Sequence of chain 1.A:
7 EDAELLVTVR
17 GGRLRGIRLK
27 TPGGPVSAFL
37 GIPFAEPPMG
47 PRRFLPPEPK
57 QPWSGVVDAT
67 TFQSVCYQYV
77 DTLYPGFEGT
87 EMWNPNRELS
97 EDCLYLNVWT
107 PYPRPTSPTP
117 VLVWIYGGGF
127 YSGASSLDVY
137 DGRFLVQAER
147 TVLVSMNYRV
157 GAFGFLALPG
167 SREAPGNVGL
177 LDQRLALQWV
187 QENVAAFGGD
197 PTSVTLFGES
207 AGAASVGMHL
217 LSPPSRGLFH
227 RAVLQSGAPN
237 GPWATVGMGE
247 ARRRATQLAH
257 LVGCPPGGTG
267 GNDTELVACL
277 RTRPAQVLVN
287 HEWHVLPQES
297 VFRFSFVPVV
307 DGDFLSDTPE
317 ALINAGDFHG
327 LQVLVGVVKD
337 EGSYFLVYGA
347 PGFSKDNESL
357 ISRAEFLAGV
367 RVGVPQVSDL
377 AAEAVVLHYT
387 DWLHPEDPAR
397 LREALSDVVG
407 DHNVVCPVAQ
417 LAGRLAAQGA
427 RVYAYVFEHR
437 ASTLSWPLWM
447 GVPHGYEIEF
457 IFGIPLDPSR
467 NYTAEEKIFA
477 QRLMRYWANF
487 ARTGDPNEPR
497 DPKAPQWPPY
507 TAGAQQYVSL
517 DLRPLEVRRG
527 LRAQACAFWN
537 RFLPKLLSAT

The protein below binds the small molecule below.
Small molecule (SMILES): NC(=O)c1cc[n+](CCCn2ccnc2/C=N/O)cc1

Binding-site contacts:
Ligand atom CAF contacts residue TYR75 of chain 1.A at 3.4 Å (hydrophobic).
Ligand atom NAN contacts residue VX1 of chain 1.C at 4.0 Å.
Ligand atom CAK contacts residue TRP289 of chain 1.A at 4.0 Å (hydrophobic).
Ligand atom CAL contacts residue TRP289 of chain 1.A at 3.7 Å (hydrophobic).
Ligand atom NAS contacts residue TYR344 of chain 1.A at 4.0 Å.
Ligand atom CAK contacts residue TYR344 of chain 1.A at 3.5 Å (hydrophobic).
Ligand atom NAN contacts residue TYR344 of chain 1.A at 3.9 Å.
Ligand atom NAT contacts residue TRP289 of chain 1.A at 3.7 Å.
Ligand atom CAQ contacts residue TRP289 of chain 1.A at 4.2 Å (hydrophobic).
Ligand atom CAJ contacts residue TRP289 of chain 1.A at 4.1 Å (hydrophobic).
Ligand atom NAN contacts residue TYR340 of chain 1.A at 3.7 Å.
Ligand atom OAC contacts residue TYR340 of chain 1.A at 3.1 Å.
Ligand atom OAC contacts residue TYR127 of chain 1.A at 3.4 Å (h-bond).
Ligand atom CAH contacts residue PHE298 of chain 1.A at 4.2 Å (hydrophobic).
Ligand atom CAE contacts residue VAL297 of chain 1.A at 3.6 Å (hydrophobic).
Ligand atom CAR contacts residue PHE300 of chain 1.A at 4.2 Å (hydrophobic).
Ligand atom CAH contacts residue TYR344 of chain 1.A at 3.8 Å (hydrophobic).
Ligand atom CAL contacts residue TYR127 of chain 1.A at 3.8 Å (hydrophobic).
Ligand atom CAD contacts residue PHE341 of chain 1.A at 3.9 Å (hydrophobic).
Ligand atom NAS contacts residue TRP289 of chain 1.A at 4.3 Å.
Ligand atom CAE contacts residue PHE298 of chain 1.A at 3.1 Å (hydrophobic).
Ligand atom CAF contacts residue TRP289 of chain 1.A at 3.8 Å (hydrophobic).
Ligand atom CAL contacts residue TYR344 of chain 1.A at 3.9 Å (hydrophobic).
Ligand atom CAI contacts residue TRP289 of chain 1.A at 3.6 Å (hydrophobic).
Ligand atom NAA contacts residue TYR75 of chain 1.A at 4.0 Å.
Ligand atom OAC contacts residue VX1 of chain 1.C at 3.4 Å.
Ligand atom CAR contacts residue TYR344 of chain 1.A at 4.3 Å (hydrophobic).
Ligand atom CAD contacts residue VX1 of chain 1.C at 3.7 Å.
Ligand atom CAM contacts residue TRP289 of chain 1.A at 3.4 Å (hydrophobic).
Ligand atom CAD contacts residue PHE300 of chain 1.A at 4.2 Å (hydrophobic).
Ligand atom NAO contacts residue PHE341 of chain 1.A at 3.3 Å.
Ligand atom CAI contacts residue TYR75 of chain 1.A at 3.9 Å (hydrophobic).
Ligand atom NAN contacts residue TYR127 of chain 1.A at 3.5 Å (h-bond).
Ligand atom CAR contacts residue PHE341 of chain 1.A at 4.0 Å (hydrophobic).
Ligand atom NAO contacts residue TYR344 of chain 1.A at 4.4 Å.
Ligand atom NAO contacts residue PHE298 of chain 1.A at 3.5 Å (h-bond).
Ligand atom CAD contacts residue TYR127 of chain 1.A at 3.7 Å (hydrophobic).
Ligand atom OAC contacts residue VX1 of chain 1.E at 3.6 Å.
Ligand atom CAE contacts residue TYR344 of chain 1.A at 4.0 Å (hydrophobic).
Ligand atom CAG contacts residue TRP289 of chain 1.A at 4.4 Å (hydrophobic).